Binding-site contacts:
Ligand atom C4 contacts residue TYR97 of chain 1.A at 3.9 Å (hydrophobic).
Ligand atom O1 contacts residue LEU184 of chain 1.A at 3.8 Å.
Ligand atom O4 contacts residue THR183 of chain 1.A at 4.4 Å.
Ligand atom S contacts residue LEU184 of chain 1.A at 4.0 Å.
Ligand atom N2 contacts residue LEU184 of chain 1.A at 4.4 Å.
Ligand atom O2 contacts residue LEU184 of chain 1.A at 3.1 Å (h-bond).
Ligand atom O2 contacts residue TRP182 of chain 1.A at 4.0 Å.
Ligand atom C16 contacts residue LEU184 of chain 1.A at 3.6 Å (hydrophobic).
Ligand atom C1 contacts residue TYR97 of chain 1.A at 3.3 Å (hydrophobic).
Ligand atom C15 contacts residue TYR97 of chain 1.A at 4.0 Å (hydrophobic).
Ligand atom C16 contacts residue TYR97 of chain 1.A at 4.1 Å (hydrophobic).
Ligand atom C16 contacts residue TRP104 of chain 1.A at 3.9 Å (hydrophobic).
Ligand atom C1 contacts residue LEU184 of chain 1.A at 4.4 Å (hydrophobic).
Ligand atom C7 contacts residue TYR97 of chain 1.A at 3.7 Å (hydrophobic).
Ligand atom C13 contacts residue TYR97 of chain 1.A at 4.2 Å (hydrophobic).
Ligand atom C12 contacts residue THR158 of chain 1.A at 4.3 Å.
Ligand atom N2 contacts residue TYR97 of chain 1.A at 4.4 Å.
Ligand atom O1 contacts residue ALA99 of chain 1.A at 4.2 Å.
Ligand atom O1 contacts residue THR183 of chain 1.A at 3.1 Å.
Ligand atom C12 contacts residue TRP104 of chain 1.A at 3.6 Å (hydrophobic).
Ligand atom O2 contacts residue THR183 of chain 1.A at 3.4 Å.
Ligand atom C7 contacts residue LEU184 of chain 1.A at 3.9 Å (hydrophobic).
Ligand atom S contacts residue THR183 of chain 1.A at 4.1 Å.

Sequence of chain 1.A:
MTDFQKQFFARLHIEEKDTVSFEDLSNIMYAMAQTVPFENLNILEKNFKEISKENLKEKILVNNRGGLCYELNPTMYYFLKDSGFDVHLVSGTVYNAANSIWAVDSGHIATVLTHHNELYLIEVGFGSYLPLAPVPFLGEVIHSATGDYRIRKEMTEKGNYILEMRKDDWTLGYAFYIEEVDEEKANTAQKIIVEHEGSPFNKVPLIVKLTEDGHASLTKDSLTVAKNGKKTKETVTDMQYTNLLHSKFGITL

The small molecule below binds the protein below.
Small molecule (SMILES): C[N+]1(CCCS(=O)(=O)[O-])CCCCC1